The protein below binds the small molecule below.
Small molecule (SMILES): CC(C)(CO)[C@@H](O)C(=O)NCCc1nc2cccc(O)c2[nH]1

Sequence of chain 3.B:
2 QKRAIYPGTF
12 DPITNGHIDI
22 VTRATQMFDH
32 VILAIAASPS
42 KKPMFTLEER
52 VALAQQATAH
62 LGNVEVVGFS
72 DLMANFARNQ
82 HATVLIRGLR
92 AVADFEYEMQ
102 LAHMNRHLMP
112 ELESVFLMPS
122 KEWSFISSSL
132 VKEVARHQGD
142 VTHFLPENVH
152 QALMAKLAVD

Sequence of chain 2.B:
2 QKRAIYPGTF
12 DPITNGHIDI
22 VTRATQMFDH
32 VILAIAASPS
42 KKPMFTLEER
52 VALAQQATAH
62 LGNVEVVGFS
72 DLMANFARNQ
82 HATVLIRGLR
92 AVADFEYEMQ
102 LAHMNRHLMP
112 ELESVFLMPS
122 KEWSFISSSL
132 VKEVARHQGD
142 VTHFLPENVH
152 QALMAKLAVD

Binding-site contacts:
Ligand atom C10 contacts residue LEU73 of chain 3.B at 3.6 Å (hydrophobic).
Ligand atom C3 contacts residue PHE70 of chain 3.B at 3.9 Å (hydrophobic).
Ligand atom C6 contacts residue MET105 of chain 3.B at 3.8 Å (hydrophobic).
Ligand atom O13 contacts residue MET74 of chain 3.B at 3.6 Å (h-bond).
Ligand atom C2 contacts residue MET74 of chain 3.B at 3.9 Å (hydrophobic).
Ligand atom C5 contacts residue LEU109 of chain 3.B at 3.8 Å (hydrophobic).
Ligand atom C6 contacts residue LEU102 of chain 3.B at 3.7 Å (hydrophobic).
Ligand atom C1 contacts residue LEU73 of chain 3.B at 3.9 Å (hydrophobic).
Ligand atom O13 contacts residue LEU109 of chain 3.B at 3.9 Å.
Ligand atom O17 contacts residue TYR98 of chain 3.B at 3.8 Å.
Ligand atom C2 contacts residue ASP72 of chain 3.B at 3.9 Å.
Ligand atom C1 contacts residue MET74 of chain 3.B at 3.8 Å (hydrophobic).
Ligand atom C21 contacts residue PRO8 of chain 3.B at 3.8 Å (hydrophobic).
Ligand atom C6 contacts residue VAL135 of chain 2.B at 3.5 Å (hydrophobic).
Ligand atom C21 contacts residue ARG88 of chain 3.B at 3.3 Å.
Ligand atom O13 contacts residue ALA75 of chain 3.B at 3.0 Å (h-bond).
Ligand atom C7 contacts residue LEU131 of chain 2.B at 3.9 Å (hydrophobic).
Ligand atom C7 contacts residue VAL135 of chain 2.B at 3.8 Å (hydrophobic).
Ligand atom N11 contacts residue LEU73 of chain 3.B at 3.4 Å.
Ligand atom O22 contacts residue ARG88 of chain 3.B at 3.3 Å (salt-bridge).
Ligand atom N11 contacts residue MET74 of chain 3.B at 3.0 Å (h-bond).
Ligand atom O13 contacts residue LEU73 of chain 3.B at 3.6 Å.
Ligand atom C19 contacts residue THR10 of chain 3.B at 3.8 Å.
Ligand atom C21 contacts residue GLY9 of chain 3.B at 3.8 Å.
Ligand atom C3 contacts residue ASP72 of chain 3.B at 4.0 Å.
Ligand atom O22 contacts residue TYR98 of chain 3.B at 3.5 Å (h-bond).
Ligand atom C19 contacts residue ALA37 of chain 3.B at 4.0 Å (hydrophobic).
Ligand atom C20 contacts residue ARG88 of chain 3.B at 3.6 Å.
Ligand atom C19 contacts residue GLY9 of chain 3.B at 3.8 Å.
Ligand atom C9 contacts residue MET74 of chain 3.B at 3.9 Å (hydrophobic).
Ligand atom C10 contacts residue ASN106 of chain 3.B at 3.2 Å.
Ligand atom O22 contacts residue LEU102 of chain 3.B at 3.4 Å.
Ligand atom C6 contacts residue LEU131 of chain 2.B at 3.9 Å (hydrophobic).
Ligand atom C7 contacts residue LEU102 of chain 3.B at 3.8 Å (hydrophobic).
Ligand atom C9 contacts residue LEU73 of chain 3.B at 3.4 Å (hydrophobic).
Ligand atom C3 contacts residue MET74 of chain 3.B at 3.9 Å (hydrophobic).
Ligand atom O13 contacts residue ASN106 of chain 3.B at 2.7 Å (h-bond).
Ligand atom O15 contacts residue MET74 of chain 3.B at 3.1 Å.
Ligand atom C5 contacts residue ASN106 of chain 3.B at 3.1 Å.
Ligand atom C5 contacts residue MET105 of chain 3.B at 3.9 Å (hydrophobic).